Binding-site contacts:
Ligand atom C4 contacts residue ASN32 of chain 1.B at 4.2 Å.
Ligand atom C6 contacts residue TRP102 of chain 1.B at 3.8 Å (hydrophobic).
Ligand atom C3 contacts residue ASN32 of chain 1.B at 3.7 Å.
Ligand atom C2 contacts residue ASN32 of chain 1.B at 2.4 Å.
Ligand atom O5 contacts residue TRP102 of chain 1.B at 3.5 Å.
Ligand atom C5 contacts residue ASN32 of chain 1.B at 3.7 Å.
Ligand atom O6 contacts residue TRP102 of chain 1.B at 4.0 Å.
Ligand atom N2 contacts residue ASN32 of chain 1.B at 2.9 Å (h-bond).
Ligand atom C8 contacts residue LEU36 of chain 1.B at 4.1 Å (hydrophobic).
Ligand atom O5 contacts residue ASN32 of chain 1.B at 2.4 Å (h-bond).
Ligand atom O7 contacts residue ASN32 of chain 1.B at 4.2 Å.
Ligand atom C7 contacts residue ASN32 of chain 1.B at 3.2 Å.
Ligand atom C8 contacts residue ASN32 of chain 1.B at 3.1 Å.
Ligand atom C1 contacts residue ASN32 of chain 1.B at 1.4 Å.
Ligand atom C5 contacts residue TRP102 of chain 1.B at 4.2 Å (hydrophobic).

Sequence of chain 1.B:
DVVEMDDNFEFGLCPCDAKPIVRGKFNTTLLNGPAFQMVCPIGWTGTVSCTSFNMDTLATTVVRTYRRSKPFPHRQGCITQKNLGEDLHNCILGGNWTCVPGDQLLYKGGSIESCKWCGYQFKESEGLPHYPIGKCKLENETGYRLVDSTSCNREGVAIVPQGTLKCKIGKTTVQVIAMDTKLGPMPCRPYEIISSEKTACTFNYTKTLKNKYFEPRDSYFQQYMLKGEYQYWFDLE

A small-molecule ligand and the protein it binds are described below.
Small molecule (SMILES): CC(=O)N[C@H]1[C@H](O[C@H]2[C@H](O)[C@@H](NC(C)=O)CO[C@@H]2CO)O[C@H](CO)[C@@H](O)[C@@H]1O